This small molecule binds to this protein.
Small molecule (SMILES): CC(=O)N[C@@H]1[C@@H](O)[C@H](O)[C@@H](CO)O[C@H]1O

Binding-site contacts:
Ligand atom O6 contacts residue ALA116 of chain 1.B at 3.8 Å.
Ligand atom N2 contacts residue ASN113 of chain 1.B at 2.9 Å (h-bond).
Ligand atom C5 contacts residue SER115 of chain 1.B at 4.0 Å.
Ligand atom O7 contacts residue TRP257 of chain 1.B at 3.6 Å.
Ligand atom C1 contacts residue TRP257 of chain 1.B at 4.0 Å (hydrophobic).
Ligand atom C7 contacts residue TRP257 of chain 1.B at 4.5 Å (hydrophobic).
Ligand atom C1 contacts residue SER115 of chain 1.B at 4.0 Å.
Ligand atom C1 contacts residue ASN113 of chain 1.B at 1.4 Å.
Ligand atom C3 contacts residue ASN113 of chain 1.B at 3.8 Å.
Ligand atom C2 contacts residue TRP257 of chain 1.B at 4.1 Å (hydrophobic).
Ligand atom O7 contacts residue ASN113 of chain 1.B at 3.9 Å.
Ligand atom C7 contacts residue ASN113 of chain 1.B at 3.8 Å.
Ligand atom O5 contacts residue ASN113 of chain 1.B at 2.4 Å (h-bond).
Ligand atom C2 contacts residue ASN113 of chain 1.B at 2.5 Å.
Ligand atom O5 contacts residue TRP257 of chain 1.B at 3.9 Å.
Ligand atom C4 contacts residue ASN113 of chain 1.B at 4.3 Å.
Ligand atom C6 contacts residue LEU261 of chain 1.B at 4.0 Å (hydrophobic).
Ligand atom O5 contacts residue SER115 of chain 1.B at 4.2 Å.
Ligand atom O6 contacts residue LEU261 of chain 1.B at 3.8 Å.
Ligand atom C5 contacts residue ASN113 of chain 1.B at 3.6 Å.
Ligand atom O5 contacts residue ALA116 of chain 1.B at 4.1 Å.
Ligand atom O6 contacts residue SER115 of chain 1.B at 4.2 Å.

Sequence of chain 1.B:
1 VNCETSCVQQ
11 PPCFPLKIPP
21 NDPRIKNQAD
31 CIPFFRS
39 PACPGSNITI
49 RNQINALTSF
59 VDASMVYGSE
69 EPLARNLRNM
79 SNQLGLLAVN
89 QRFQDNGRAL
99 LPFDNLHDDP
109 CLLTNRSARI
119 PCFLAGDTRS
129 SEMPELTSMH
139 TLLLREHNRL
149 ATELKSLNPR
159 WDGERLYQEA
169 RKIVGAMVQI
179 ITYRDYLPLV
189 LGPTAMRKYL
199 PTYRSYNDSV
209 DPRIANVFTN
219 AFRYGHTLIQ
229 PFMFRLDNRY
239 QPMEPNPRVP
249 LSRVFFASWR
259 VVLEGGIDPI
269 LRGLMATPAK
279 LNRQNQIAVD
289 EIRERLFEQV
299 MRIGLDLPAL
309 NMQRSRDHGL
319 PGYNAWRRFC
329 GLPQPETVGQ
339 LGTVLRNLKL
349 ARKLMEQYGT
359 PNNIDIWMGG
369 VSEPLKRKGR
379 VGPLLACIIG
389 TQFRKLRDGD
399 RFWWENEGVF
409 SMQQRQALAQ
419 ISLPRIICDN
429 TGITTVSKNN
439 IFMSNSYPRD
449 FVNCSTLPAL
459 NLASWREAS